Binding-site contacts:
Ligand atom C40 contacts residue ALA378 of chain 1.B at 3.4 Å (hydrophobic).
Ligand atom C14 contacts residue PHE386 of chain 1.B at 3.7 Å (hydrophobic).
Ligand atom C29 contacts residue VAL42 of chain 1.B at 3.8 Å (hydrophobic).
Ligand atom C5 contacts residue TYR294 of chain 1.B at 3.7 Å (hydrophobic).
Ligand atom C20 contacts residue PHE38 of chain 1.B at 3.4 Å (hydrophobic).
Ligand atom O19 contacts residue ASN35 of chain 1.B at 3.1 Å (h-bond).
Ligand atom C6 contacts residue TYR294 of chain 1.B at 3.9 Å (hydrophobic).
Ligand atom C14 contacts residue ASN258 of chain 1.B at 3.6 Å.
Ligand atom C27 contacts residue GLU265 of chain 1.B at 3.1 Å.
Ligand atom O28 contacts residue PHE287 of chain 1.B at 3.8 Å.
Ligand atom C13 contacts residue ASN258 of chain 1.B at 3.6 Å.
Ligand atom C40 contacts residue PHE382 of chain 1.B at 3.7 Å (hydrophobic).
Ligand atom C27 contacts residue LEU185 of chain 1.B at 3.8 Å (hydrophobic).
Ligand atom C20 contacts residue ASN35 of chain 1.B at 3.9 Å.
Ligand atom C25 contacts residue SER291 of chain 1.B at 3.7 Å.
Ligand atom O43 contacts residue LEU178 of chain 1.B at 3.2 Å.
Ligand atom O28 contacts residue THR39 of chain 1.B at 3.8 Å.
Ligand atom C13 contacts residue VAL261 of chain 1.B at 3.7 Å (hydrophobic).
Ligand atom O32 contacts residue TYR294 of chain 1.B at 3.8 Å.
Ligand atom C9 contacts residue ILE348 of chain 1.B at 3.5 Å (hydrophobic).
Ligand atom O18 contacts residue PHE386 of chain 1.B at 3.1 Å.
Ligand atom C7 contacts residue ASN258 of chain 1.B at 3.9 Å.
Ligand atom C24 contacts residue SER291 of chain 1.B at 3.9 Å.
Ligand atom C11 contacts residue VAL261 of chain 1.B at 3.6 Å (hydrophobic).
Ligand atom C29 contacts residue GLU265 of chain 1.B at 3.6 Å.
Ligand atom C34 contacts residue LEU178 of chain 1.B at 3.5 Å (hydrophobic).
Ligand atom O32 contacts residue LEU181 of chain 1.B at 3.9 Å.
Ligand atom C35 contacts residue LEU178 of chain 1.B at 3.5 Å (hydrophobic).
Ligand atom C29 contacts residue PHE287 of chain 1.B at 3.5 Å (hydrophobic).
Ligand atom C22 contacts residue LEU185 of chain 1.B at 3.8 Å (hydrophobic).
Ligand atom C22 contacts residue GLU265 of chain 1.B at 3.8 Å.
Ligand atom C40 contacts residue ASP379 of chain 1.B at 3.5 Å.
Ligand atom C10 contacts residue VAL261 of chain 1.B at 3.9 Å (hydrophobic).
Ligand atom C7 contacts residue TYR294 of chain 1.B at 3.9 Å (hydrophobic).
Ligand atom C1 contacts residue LEU181 of chain 1.B at 3.4 Å (hydrophobic).
Ligand atom O41 contacts residue TYR375 of chain 1.B at 3.8 Å.
Ligand atom C24 contacts residue ALA290 of chain 1.B at 3.7 Å (hydrophobic).
Ligand atom C23 contacts residue VAL261 of chain 1.B at 3.6 Å (hydrophobic).
Ligand atom O39 contacts residue TYR375 of chain 1.B at 3.1 Å.
Ligand atom C12 contacts residue VAL261 of chain 1.B at 3.7 Å (hydrophobic).

Sequence of chain 1.B:
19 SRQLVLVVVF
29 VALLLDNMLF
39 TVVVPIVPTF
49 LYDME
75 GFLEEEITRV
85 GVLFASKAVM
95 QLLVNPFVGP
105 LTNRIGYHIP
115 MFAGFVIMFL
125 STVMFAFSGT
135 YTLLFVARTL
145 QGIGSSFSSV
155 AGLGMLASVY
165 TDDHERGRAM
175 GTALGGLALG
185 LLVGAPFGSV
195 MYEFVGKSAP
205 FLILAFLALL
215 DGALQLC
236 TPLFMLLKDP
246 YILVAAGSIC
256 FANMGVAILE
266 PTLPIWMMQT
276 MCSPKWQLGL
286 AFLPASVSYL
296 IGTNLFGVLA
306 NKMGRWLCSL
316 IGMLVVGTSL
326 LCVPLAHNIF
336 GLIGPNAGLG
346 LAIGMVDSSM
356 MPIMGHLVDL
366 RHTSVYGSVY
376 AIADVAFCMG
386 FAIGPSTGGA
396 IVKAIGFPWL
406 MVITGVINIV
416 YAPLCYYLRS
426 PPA

The protein below binds the small molecule below.
Small molecule (SMILES): COC(=O)[C@H]1[C@H]2C[C@@H]3c4[nH]c5cc(OC)ccc5c4CCN3C[C@H]2C[C@@H](OC(=O)c2cc(OC)c(OC)c(OC)c2)[C@@H]1OC